This protein binds this small molecule.
Small molecule (SMILES): Nc1ccn([C@@H]2O[C@H](CO[P](=O)(O)O[C@H]3[C@@H](O)[C@H](n4ccc(N)nc4=O)O[C@@H]3CO[P](=O)(O)O[C@H]3[C@@H](O)[C@H](n4cnc5c(N)ncnc54)O[C@@H]3CO[P](=O)(O)O[C@H]3[C@@H](O)[C@H](n4ccc(N)nc4=O)O[C@@H]3CO[P](=O)(O)O[C@H]3[C@@H](O)[C@H](n4ccc(=O)[nH]c4=O)O[C@@H]3CO[P](=O)(O)O[C@H]3[C@@H](O)[C@H](n4cnc5c(N)ncnc54)O[C@@H]3CO[P](=O)(O)O[C@H]3[C@@H](O)[C@H](n4cnc5c(=O)nc(N)[nH]c54)O[C@@H]3CO[P](=O)(O)O[C@H]3[C@@H](O)[C@H](n4cnc5c(=O)nc(N)[nH]c54)O[C@@H]3CO)[C@@H](O)[C@H]2O)c(=O)n1

Binding-site contacts:
Ligand atom N9 contacts residue LYS61 of chain 14.E at 3.3 Å (salt-bridge).
Ligand atom O4' contacts residue LYS61 of chain 14.E at 2.8 Å (salt-bridge).
Ligand atom C2' contacts residue TYR85 of chain 14.E at 3.4 Å (hydrophobic).
Ligand atom OP1 contacts residue ARG49 of chain 45.E at 2.5 Å (salt-bridge).
Ligand atom C4 contacts residue TYR85 of chain 14.E at 3.6 Å (hydrophobic).
Ligand atom N1 contacts residue TYR85 of chain 14.E at 3.5 Å.
Ligand atom N1 contacts residue SER47 of chain 14.E at 2.9 Å (h-bond).
Ligand atom OP2 contacts residue TYR85 of chain 14.E at 2.6 Å (h-bond).
Ligand atom C4' contacts residue TYR85 of chain 14.E at 3.2 Å (hydrophobic).
Ligand atom C6 contacts residue THR45 of chain 14.E at 3.3 Å.
Ligand atom O2' contacts residue GLU63 of chain 14.E at 3.2 Å (salt-bridge).
Ligand atom N6 contacts residue THR45 of chain 14.E at 2.7 Å (h-bond).
Ligand atom N7 contacts residue THR45 of chain 14.E at 2.6 Å (h-bond).
Ligand atom OP1 contacts residue SER51 of chain 45.E at 2.9 Å (h-bond).
Ligand atom OP1 contacts residue ASN55 of chain 45.E at 2.8 Å (h-bond).
Ligand atom C5 contacts residue THR45 of chain 14.E at 3.2 Å.
Ligand atom OP1 contacts residue SER51 of chain 45.E at 3.5 Å.
Ligand atom N6 contacts residue THR59 of chain 14.E at 2.8 Å (h-bond).
Ligand atom OP2 contacts residue ASN55 of chain 45.E at 3.4 Å (h-bond).
Ligand atom O2' contacts residue TYR85 of chain 14.E at 3.4 Å.
Ligand atom C2' contacts residue GLU63 of chain 14.E at 3.5 Å.
Ligand atom N7 contacts residue LYS61 of chain 14.E at 3.3 Å.
Ligand atom C2 contacts residue SER47 of chain 14.E at 3.2 Å.
Ligand atom N3 contacts residue TYR85 of chain 14.E at 3.5 Å.
Ligand atom C5' contacts residue SER51 of chain 45.E at 3.3 Å.
Ligand atom O3' contacts residue SER51 of chain 45.E at 3.3 Å (h-bond).
Ligand atom OP1 contacts residue SER52 of chain 45.E at 3.2 Å.
Ligand atom N6 contacts residue CYS46 of chain 14.E at 3.3 Å (h-bond).
Ligand atom OP2 contacts residue LYS57 of chain 45.E at 2.6 Å (salt-bridge).
Ligand atom O3' contacts residue ARG49 of chain 45.E at 3.4 Å (salt-bridge).
Ligand atom P contacts residue SER51 of chain 45.E at 3.5 Å.
Ligand atom C3' contacts residue TYR85 of chain 14.E at 3.4 Å (hydrophobic).
Ligand atom OP2 contacts residue ARG49 of chain 45.E at 2.3 Å (salt-bridge).
Ligand atom O2 contacts residue ASN87 of chain 14.E at 3.3 Å (h-bond).
Ligand atom OP2 contacts residue SER51 of chain 45.E at 3.4 Å (h-bond).
Ligand atom P contacts residue ARG49 of chain 45.E at 3.0 Å.
Ligand atom C5' contacts residue ARG49 of chain 45.E at 3.5 Å.
Ligand atom OP2 contacts residue LYS43 of chain 14.E at 2.7 Å (salt-bridge).
Ligand atom C5' contacts residue TYR85 of chain 14.E at 2.9 Å (hydrophobic).
Ligand atom C8 contacts residue LYS61 of chain 14.E at 3.4 Å.

Sequence of chain 45.E:
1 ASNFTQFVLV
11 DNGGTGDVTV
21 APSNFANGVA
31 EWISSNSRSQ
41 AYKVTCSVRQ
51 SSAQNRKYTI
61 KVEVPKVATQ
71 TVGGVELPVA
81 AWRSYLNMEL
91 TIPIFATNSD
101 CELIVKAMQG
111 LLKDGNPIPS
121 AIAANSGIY

Sequence of chain 14.E:
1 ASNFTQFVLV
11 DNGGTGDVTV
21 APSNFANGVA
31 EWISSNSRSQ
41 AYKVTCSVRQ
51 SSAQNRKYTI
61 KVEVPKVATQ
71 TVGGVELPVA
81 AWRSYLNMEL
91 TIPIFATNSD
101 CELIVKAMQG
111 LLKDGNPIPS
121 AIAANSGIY